Binding-site contacts:
Ligand atom C2 contacts residue SER299 of chain 2.A at 4.3 Å.
Ligand atom O7 contacts residue ASN233 of chain 2.A at 4.0 Å.
Ligand atom C1 contacts residue SER299 of chain 2.A at 3.6 Å.
Ligand atom O6 contacts residue ARG110 of chain 2.A at 4.4 Å.
Ligand atom C8 contacts residue VAL112 of chain 2.A at 3.8 Å (hydrophobic).
Ligand atom O7 contacts residue PRO70 of chain 2.A at 4.5 Å.
Ligand atom C7 contacts residue ASN120 of chain 2.A at 3.8 Å.
Ligand atom C7 contacts residue PRO70 of chain 2.A at 4.3 Å (hydrophobic).
Ligand atom O7 contacts residue CYS234 of chain 2.A at 3.4 Å.
Ligand atom N2 contacts residue ASN120 of chain 2.A at 2.9 Å (h-bond).
Ligand atom C2 contacts residue SER298 of chain 2.A at 4.0 Å.
Ligand atom C8 contacts residue PRO70 of chain 2.A at 4.3 Å (hydrophobic).
Ligand atom C1 contacts residue ASN120 of chain 2.A at 1.5 Å.
Ligand atom C5 contacts residue ASN120 of chain 2.A at 3.7 Å.
Ligand atom C5 contacts residue ARG110 of chain 2.A at 4.4 Å.
Ligand atom C3 contacts residue ASN120 of chain 2.A at 3.8 Å.
Ligand atom O5 contacts residue ASN120 of chain 2.A at 2.4 Å (h-bond).
Ligand atom C1 contacts residue SER298 of chain 2.A at 3.7 Å.
Ligand atom C2 contacts residue PRO70 of chain 2.A at 4.2 Å (hydrophobic).
Ligand atom C6 contacts residue ARG110 of chain 2.A at 3.5 Å.
Ligand atom O4 contacts residue SER298 of chain 2.A at 4.1 Å.
Ligand atom O5 contacts residue SER298 of chain 2.A at 4.2 Å.
Ligand atom C4 contacts residue ASN120 of chain 2.A at 4.3 Å.
Ligand atom C8 contacts residue ASN120 of chain 2.A at 3.9 Å.
Ligand atom C3 contacts residue SER298 of chain 2.A at 3.5 Å.
Ligand atom C4 contacts residue SER298 of chain 2.A at 4.0 Å.
Ligand atom O5 contacts residue ARG110 of chain 2.A at 4.2 Å.
Ligand atom C5 contacts residue SER298 of chain 2.A at 3.7 Å.
Ligand atom N2 contacts residue SER299 of chain 2.A at 3.8 Å.
Ligand atom C2 contacts residue ASN120 of chain 2.A at 2.5 Å.
Ligand atom N2 contacts residue SER298 of chain 2.A at 4.2 Å.

Sequence of chain 2.A:
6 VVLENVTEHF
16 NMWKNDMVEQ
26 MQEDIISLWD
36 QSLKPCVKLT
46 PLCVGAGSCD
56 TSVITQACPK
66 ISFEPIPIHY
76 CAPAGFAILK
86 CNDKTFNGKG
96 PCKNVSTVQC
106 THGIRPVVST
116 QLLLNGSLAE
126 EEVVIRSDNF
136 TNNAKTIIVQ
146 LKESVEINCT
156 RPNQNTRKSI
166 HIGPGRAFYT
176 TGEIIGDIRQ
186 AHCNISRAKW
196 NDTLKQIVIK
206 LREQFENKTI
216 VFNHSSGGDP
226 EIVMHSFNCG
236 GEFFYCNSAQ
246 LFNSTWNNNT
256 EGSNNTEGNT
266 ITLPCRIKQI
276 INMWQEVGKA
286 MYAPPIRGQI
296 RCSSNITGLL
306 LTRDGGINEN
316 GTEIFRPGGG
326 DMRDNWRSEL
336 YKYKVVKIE

This small molecule binds to this protein.
Small molecule (SMILES): CC(=O)N[C@@H]1[C@@H](O)[C@H](O)[C@@H](CO)O[C@H]1O